Binding-site contacts:
Ligand atom O7 contacts residue SER346 of chain 1.B at 3.1 Å (h-bond).
Ligand atom N2 contacts residue ASN373 of chain 1.B at 2.9 Å (h-bond).
Ligand atom C7 contacts residue SER346 of chain 1.B at 4.2 Å.
Ligand atom O5 contacts residue ARG348 of chain 1.B at 3.4 Å (salt-bridge).
Ligand atom C7 contacts residue LEU345 of chain 1.B at 4.0 Å (hydrophobic).
Ligand atom O5 contacts residue ASN373 of chain 1.B at 2.4 Å (h-bond).
Ligand atom C6 contacts residue ARG348 of chain 1.B at 4.0 Å.
Ligand atom C1 contacts residue ASN373 of chain 1.B at 1.4 Å.
Ligand atom C5 contacts residue ARG348 of chain 1.B at 4.2 Å.
Ligand atom C4 contacts residue ASN373 of chain 1.B at 4.2 Å.
Ligand atom C5 contacts residue ASN373 of chain 1.B at 3.7 Å.
Ligand atom C1 contacts residue ARG348 of chain 1.B at 4.1 Å.
Ligand atom C3 contacts residue ASN373 of chain 1.B at 3.8 Å.
Ligand atom C8 contacts residue ASN373 of chain 1.B at 4.4 Å.
Ligand atom O7 contacts residue LEU345 of chain 1.B at 4.2 Å.
Ligand atom C2 contacts residue ASN373 of chain 1.B at 2.5 Å.
Ligand atom O6 contacts residue ARG348 of chain 1.B at 3.5 Å (salt-bridge).
Ligand atom C8 contacts residue PRO372 of chain 1.B at 3.9 Å (hydrophobic).
Ligand atom O7 contacts residue ASN373 of chain 1.B at 3.8 Å.
Ligand atom C7 contacts residue ASN373 of chain 1.B at 3.5 Å.
Ligand atom C8 contacts residue LEU345 of chain 1.B at 3.4 Å (hydrophobic).

A small-molecule ligand and the protein it binds are described below.
Small molecule (SMILES): CC(=O)N[C@@H]1[C@@H](O)[C@H](O)[C@@H](CO)O[C@H]1O

Sequence of chain 1.B:
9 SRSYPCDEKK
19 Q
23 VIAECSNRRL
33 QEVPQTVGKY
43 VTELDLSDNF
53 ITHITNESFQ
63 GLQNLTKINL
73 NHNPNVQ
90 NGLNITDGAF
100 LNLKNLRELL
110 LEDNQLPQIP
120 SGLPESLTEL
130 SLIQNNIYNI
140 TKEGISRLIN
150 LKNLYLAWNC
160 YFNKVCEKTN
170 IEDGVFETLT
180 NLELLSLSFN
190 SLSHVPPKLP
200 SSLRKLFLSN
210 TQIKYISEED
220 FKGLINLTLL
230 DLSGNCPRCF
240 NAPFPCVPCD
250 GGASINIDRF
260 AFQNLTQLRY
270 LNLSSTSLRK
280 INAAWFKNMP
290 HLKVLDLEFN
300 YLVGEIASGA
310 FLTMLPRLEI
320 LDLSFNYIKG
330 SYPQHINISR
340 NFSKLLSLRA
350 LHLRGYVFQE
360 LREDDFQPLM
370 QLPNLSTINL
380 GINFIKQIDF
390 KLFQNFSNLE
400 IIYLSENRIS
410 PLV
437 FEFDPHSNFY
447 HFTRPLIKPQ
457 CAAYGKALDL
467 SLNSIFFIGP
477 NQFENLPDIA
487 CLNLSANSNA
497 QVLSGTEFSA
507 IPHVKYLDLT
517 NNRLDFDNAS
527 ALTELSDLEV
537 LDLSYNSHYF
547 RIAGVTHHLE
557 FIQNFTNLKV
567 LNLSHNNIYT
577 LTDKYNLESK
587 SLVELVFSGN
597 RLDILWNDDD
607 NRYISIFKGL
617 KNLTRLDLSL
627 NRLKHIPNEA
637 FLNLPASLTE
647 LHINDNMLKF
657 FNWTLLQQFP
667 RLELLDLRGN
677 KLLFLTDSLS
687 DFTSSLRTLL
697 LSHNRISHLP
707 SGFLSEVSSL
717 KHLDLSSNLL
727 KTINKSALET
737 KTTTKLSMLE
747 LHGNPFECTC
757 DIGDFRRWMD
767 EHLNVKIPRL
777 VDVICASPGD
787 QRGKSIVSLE